Sequence of chain 1.EA:
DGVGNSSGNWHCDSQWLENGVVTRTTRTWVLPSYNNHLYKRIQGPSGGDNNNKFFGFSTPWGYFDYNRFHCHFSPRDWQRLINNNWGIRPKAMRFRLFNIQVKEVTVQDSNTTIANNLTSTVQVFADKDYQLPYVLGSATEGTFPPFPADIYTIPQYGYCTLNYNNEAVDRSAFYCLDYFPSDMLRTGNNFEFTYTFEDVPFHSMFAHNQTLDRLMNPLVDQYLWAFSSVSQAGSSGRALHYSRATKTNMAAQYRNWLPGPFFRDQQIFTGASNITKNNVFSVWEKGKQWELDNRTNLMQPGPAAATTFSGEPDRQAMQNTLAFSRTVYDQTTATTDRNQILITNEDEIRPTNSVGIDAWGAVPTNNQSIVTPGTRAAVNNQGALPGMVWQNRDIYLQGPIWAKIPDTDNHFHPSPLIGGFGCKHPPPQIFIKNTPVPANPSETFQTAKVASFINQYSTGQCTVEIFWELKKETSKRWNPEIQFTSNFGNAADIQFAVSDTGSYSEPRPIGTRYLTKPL

Binding-site contacts:
Ligand atom N1 contacts residue PRO430 of chain 1.EA at 3.5 Å (h-bond).
Ligand atom C8 contacts residue ASN426 of chain 1.X at 3.0 Å.
Ligand atom C8 contacts residue ASP425 of chain 1.X at 4.1 Å.
Ligand atom C2 contacts residue GLY438 of chain 1.EA at 3.9 Å.
Ligand atom N7 contacts residue SER431 of chain 1.EA at 3.8 Å.
Ligand atom N6 contacts residue SER431 of chain 1.EA at 3.3 Å.
Ligand atom C4' contacts residue HIS429 of chain 1.EA at 3.9 Å.
Ligand atom C2 contacts residue PRO430 of chain 1.EA at 3.8 Å (hydrophobic).
Ligand atom O5' contacts residue HIS429 of chain 1.EA at 4.2 Å.
Ligand atom N7 contacts residue ASN408 of chain 1.EA at 3.5 Å (h-bond).
Ligand atom N7 contacts residue ASN426 of chain 1.X at 3.5 Å (h-bond).
Ligand atom C6 contacts residue SER431 of chain 1.EA at 3.8 Å.
Ligand atom C5' contacts residue HIS427 of chain 1.X at 4.0 Å.
Ligand atom N1 contacts residue PRO217 of chain 1.EA at 4.1 Å.
Ligand atom N3 contacts residue PRO430 of chain 1.EA at 4.1 Å.
Ligand atom C6 contacts residue PRO430 of chain 1.EA at 3.7 Å (hydrophobic).
Ligand atom C5' contacts residue HIS429 of chain 1.EA at 3.1 Å.
Ligand atom N6 contacts residue GLY438 of chain 1.EA at 4.2 Å.
Ligand atom O4' contacts residue ASN426 of chain 1.X at 4.0 Å.
Ligand atom O4' contacts residue HIS429 of chain 1.EA at 4.0 Å.
Ligand atom C2 contacts residue PRO217 of chain 1.EA at 3.8 Å (hydrophobic).
Ligand atom N6 contacts residue PRO430 of chain 1.EA at 4.1 Å.
Ligand atom N3 contacts residue PRO217 of chain 1.EA at 3.9 Å.
Ligand atom C6 contacts residue PRO217 of chain 1.EA at 4.0 Å (hydrophobic).
Ligand atom N6 contacts residue ASN408 of chain 1.EA at 3.9 Å.
Ligand atom C5 contacts residue SER431 of chain 1.EA at 4.0 Å.
Ligand atom N6 contacts residue GLY436 of chain 1.EA at 3.8 Å.
Ligand atom N9 contacts residue PRO217 of chain 1.EA at 4.2 Å.
Ligand atom O2P contacts residue ASP425 of chain 1.X at 3.2 Å (salt-bridge).
Ligand atom C2' contacts residue PRO430 of chain 1.EA at 3.5 Å (hydrophobic).
Ligand atom N1 contacts residue GLY438 of chain 1.EA at 3.7 Å.
Ligand atom O2P contacts residue ASN426 of chain 1.X at 3.3 Å.
Ligand atom O2P contacts residue HIS427 of chain 1.X at 3.1 Å.
Ligand atom C3' contacts residue HIS429 of chain 1.EA at 3.7 Å.
Ligand atom C4 contacts residue PRO217 of chain 1.EA at 3.8 Å (hydrophobic).
Ligand atom N6 contacts residue PRO432 of chain 1.EA at 4.0 Å.
Ligand atom C5 contacts residue PRO217 of chain 1.EA at 3.8 Å (hydrophobic).
Ligand atom N9 contacts residue ASN426 of chain 1.X at 4.1 Å.
Ligand atom C2' contacts residue HIS429 of chain 1.EA at 3.7 Å.
Ligand atom P contacts residue ASP425 of chain 1.X at 3.7 Å.

Sequence of chain 1.X:
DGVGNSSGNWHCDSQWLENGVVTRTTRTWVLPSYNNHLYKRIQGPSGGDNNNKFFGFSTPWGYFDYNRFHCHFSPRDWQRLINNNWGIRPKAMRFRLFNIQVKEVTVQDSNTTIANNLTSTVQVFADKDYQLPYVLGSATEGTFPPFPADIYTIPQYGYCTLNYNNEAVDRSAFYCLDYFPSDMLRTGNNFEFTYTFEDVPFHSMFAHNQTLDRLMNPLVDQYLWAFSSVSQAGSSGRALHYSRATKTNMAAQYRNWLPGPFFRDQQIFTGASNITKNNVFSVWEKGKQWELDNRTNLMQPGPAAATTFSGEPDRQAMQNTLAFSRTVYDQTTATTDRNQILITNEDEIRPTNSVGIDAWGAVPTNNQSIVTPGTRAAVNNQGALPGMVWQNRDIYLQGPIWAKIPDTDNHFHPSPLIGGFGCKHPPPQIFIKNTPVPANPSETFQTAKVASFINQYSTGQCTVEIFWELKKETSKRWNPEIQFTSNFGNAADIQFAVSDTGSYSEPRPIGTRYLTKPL

A small-molecule ligand and the protein it binds are described below.
Small molecule (SMILES): Nc1ncnc2c1ncn2[C@H]1C[C@H](O)[C@@H](COP(=O)(O)O)O1